Sequence of chain 1.A:
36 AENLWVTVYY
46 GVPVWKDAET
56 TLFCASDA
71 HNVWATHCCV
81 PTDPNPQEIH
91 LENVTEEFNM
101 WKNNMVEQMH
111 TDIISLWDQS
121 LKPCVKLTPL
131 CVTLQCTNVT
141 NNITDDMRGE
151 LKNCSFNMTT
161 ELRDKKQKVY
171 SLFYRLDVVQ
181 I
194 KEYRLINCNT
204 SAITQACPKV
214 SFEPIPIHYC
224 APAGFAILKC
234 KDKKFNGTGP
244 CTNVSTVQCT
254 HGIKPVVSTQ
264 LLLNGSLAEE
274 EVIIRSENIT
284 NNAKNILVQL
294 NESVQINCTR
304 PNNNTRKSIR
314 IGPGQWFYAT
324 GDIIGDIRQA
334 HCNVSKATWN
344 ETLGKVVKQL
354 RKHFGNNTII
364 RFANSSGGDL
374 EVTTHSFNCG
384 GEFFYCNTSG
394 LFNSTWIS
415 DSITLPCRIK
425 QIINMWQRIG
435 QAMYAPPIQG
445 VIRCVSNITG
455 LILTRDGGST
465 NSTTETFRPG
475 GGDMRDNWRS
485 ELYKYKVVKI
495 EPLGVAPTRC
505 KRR

A small-molecule ligand and the protein it binds are described below.
Small molecule (SMILES): CC(=O)N[C@@H]1[C@@H](O)[C@H](O)[C@@H](CO)O[C@H]1O

Binding-site contacts:
Ligand atom C7 contacts residue ASN239 of chain 1.A at 3.3 Å.
Ligand atom C4 contacts residue ASN239 of chain 1.A at 4.3 Å.
Ligand atom O5 contacts residue ASN239 of chain 1.A at 2.5 Å (h-bond).
Ligand atom O6 contacts residue SER279 of chain 1.A at 4.3 Å.
Ligand atom N2 contacts residue ASN239 of chain 1.A at 2.8 Å (h-bond).
Ligand atom C2 contacts residue THR241 of chain 1.A at 4.3 Å.
Ligand atom O6 contacts residue ILE282 of chain 1.A at 2.9 Å (h-bond).
Ligand atom C7 contacts residue THR241 of chain 1.A at 4.3 Å.
Ligand atom C6 contacts residue GLU280 of chain 1.A at 4.0 Å.
Ligand atom C5 contacts residue ASN239 of chain 1.A at 3.8 Å.
Ligand atom C8 contacts residue ASN239 of chain 1.A at 4.2 Å.
Ligand atom O7 contacts residue THR241 of chain 1.A at 3.5 Å (h-bond).
Ligand atom O6 contacts residue ASN281 of chain 1.A at 3.5 Å.
Ligand atom C1 contacts residue ASN239 of chain 1.A at 1.5 Å.
Ligand atom C2 contacts residue ASN239 of chain 1.A at 2.5 Å.
Ligand atom O5 contacts residue THR241 of chain 1.A at 4.4 Å.
Ligand atom C6 contacts residue ILE282 of chain 1.A at 3.7 Å (hydrophobic).
Ligand atom C1 contacts residue THR241 of chain 1.A at 4.4 Å.
Ligand atom O6 contacts residue GLU280 of chain 1.A at 4.3 Å.
Ligand atom C6 contacts residue SER279 of chain 1.A at 3.7 Å.
Ligand atom C6 contacts residue ASN281 of chain 1.A at 4.1 Å.
Ligand atom C3 contacts residue ASN239 of chain 1.A at 3.9 Å.
Ligand atom O7 contacts residue ASN239 of chain 1.A at 3.6 Å (h-bond).
Ligand atom O5 contacts residue SER279 of chain 1.A at 4.3 Å.